Binding-site contacts:
Ligand atom C13 contacts residue ALA451 of chain 1.A at 3.5 Å (hydrophobic).
Ligand atom F contacts residue GLU175 of chain 1.A at 3.7 Å.
Ligand atom C contacts residue GLY174 of chain 1.A at 3.7 Å.
Ligand atom O contacts residue GLY172 of chain 1.A at 3.6 Å (h-bond).
Ligand atom C1 contacts residue GLY171 of chain 1.A at 3.7 Å.
Ligand atom C15 contacts residue ASP452 of chain 1.A at 3.6 Å.
Ligand atom O contacts residue GLY171 of chain 1.A at 3.6 Å.
Ligand atom N2 contacts residue ASP249 of chain 1.A at 3.3 Å (salt-bridge).
Ligand atom C11 contacts residue ALA207 of chain 1.A at 3.4 Å (hydrophobic).
Ligand atom C20 contacts residue ILE168 of chain 1.A at 3.4 Å (hydrophobic).
Ligand atom C18 contacts residue ASP306 of chain 1.A at 3.0 Å.
Ligand atom C23 contacts residue ALA189 of chain 1.A at 3.5 Å (hydrophobic).
Ligand atom C23 contacts residue ASP243 of chain 1.A at 3.4 Å.
Ligand atom C12 contacts residue PHE173 of chain 1.A at 3.5 Å (hydrophobic).
Ligand atom C23 contacts residue VAL226 of chain 1.A at 3.7 Å (hydrophobic).
Ligand atom C2 contacts residue VAL176 of chain 1.A at 3.6 Å (hydrophobic).
Ligand atom C10 contacts residue GLU210 of chain 1.A at 3.5 Å.
Ligand atom F contacts residue GLY174 of chain 1.A at 3.3 Å.
Ligand atom O contacts residue PHE173 of chain 1.A at 3.4 Å (h-bond).
Ligand atom C16 contacts residue ALA292 of chain 1.A at 3.0 Å (hydrophobic).
Ligand atom F contacts residue LEU193 of chain 1.A at 3.3 Å.
Ligand atom C12 contacts residue LEU206 of chain 1.A at 3.4 Å (hydrophobic).
Ligand atom C10 contacts residue LEU193 of chain 1.A at 3.5 Å (hydrophobic).
Ligand atom C21 contacts residue ILE168 of chain 1.A at 3.5 Å (hydrophobic).
Ligand atom N contacts residue ASP306 of chain 1.A at 3.3 Å (salt-bridge).
Ligand atom C1 contacts residue VAL176 of chain 1.A at 3.6 Å (hydrophobic).
Ligand atom C11 contacts residue LEU206 of chain 1.A at 3.5 Å (hydrophobic).
Ligand atom C9 contacts residue GLU210 of chain 1.A at 3.6 Å.
Ligand atom C5 contacts residue GLY171 of chain 1.A at 3.7 Å.
Ligand atom C17 contacts residue ASP306 of chain 1.A at 3.5 Å.
Ligand atom C15 contacts residue ALA451 of chain 1.A at 3.4 Å (hydrophobic).
Ligand atom O2 contacts residue ALA189 of chain 1.A at 3.5 Å.
Ligand atom C14 contacts residue ALA451 of chain 1.A at 3.5 Å (hydrophobic).
Ligand atom N1 contacts residue PHE173 of chain 1.A at 3.2 Å.
Ligand atom C25 contacts residue LEU295 of chain 1.A at 3.6 Å (hydrophobic).
Ligand atom N2 contacts residue ALA292 of chain 1.A at 2.5 Å (h-bond).
Ligand atom O3 contacts residue VAL226 of chain 1.A at 3.5 Å.
Ligand atom C15 contacts residue ASP249 of chain 1.A at 3.4 Å.
Ligand atom O2 contacts residue MET245 of chain 1.A at 3.4 Å (h-bond).
Ligand atom C2 contacts residue ARG170 of chain 1.A at 3.4 Å.

Sequence of chain 1.A:
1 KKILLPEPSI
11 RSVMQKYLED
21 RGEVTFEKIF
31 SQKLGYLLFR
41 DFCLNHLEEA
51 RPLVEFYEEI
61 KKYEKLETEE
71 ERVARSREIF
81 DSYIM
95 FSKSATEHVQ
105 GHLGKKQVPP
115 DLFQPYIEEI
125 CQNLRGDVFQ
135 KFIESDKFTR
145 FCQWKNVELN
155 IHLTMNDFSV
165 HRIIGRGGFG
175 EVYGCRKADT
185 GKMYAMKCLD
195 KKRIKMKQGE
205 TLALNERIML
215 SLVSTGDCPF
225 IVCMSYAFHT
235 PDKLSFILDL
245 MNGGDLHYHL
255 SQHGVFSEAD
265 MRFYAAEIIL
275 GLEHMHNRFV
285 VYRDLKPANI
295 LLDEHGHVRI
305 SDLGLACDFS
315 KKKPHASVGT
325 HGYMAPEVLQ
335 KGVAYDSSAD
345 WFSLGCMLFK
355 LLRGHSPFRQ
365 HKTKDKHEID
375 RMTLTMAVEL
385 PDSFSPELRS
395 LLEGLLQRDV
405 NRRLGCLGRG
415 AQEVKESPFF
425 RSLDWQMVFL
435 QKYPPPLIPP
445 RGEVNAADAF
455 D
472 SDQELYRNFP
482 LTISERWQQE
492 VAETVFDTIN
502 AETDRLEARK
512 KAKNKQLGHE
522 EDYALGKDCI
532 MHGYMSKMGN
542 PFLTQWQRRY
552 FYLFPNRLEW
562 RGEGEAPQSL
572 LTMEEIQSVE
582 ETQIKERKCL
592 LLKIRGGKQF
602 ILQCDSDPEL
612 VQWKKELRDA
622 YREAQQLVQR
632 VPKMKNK

The protein below binds the small molecule below.
Small molecule (SMILES): O=C(NCc1ccccn1)c1cc([C@@H]2CCNC[C@H]2COc2ccc3c(c2)OCO3)ccc1F